A small-molecule ligand and the protein it binds are described below.
Small molecule (SMILES): N[C@@H](CCS(=O)(=O)O)C(=O)O

Binding-site contacts:
Ligand atom O1S contacts residue ILE104 of chain 1.B at 4.4 Å.
Ligand atom N contacts residue LYS154 of chain 1.B at 4.1 Å.
Ligand atom S contacts residue GLY106 of chain 1.B at 3.3 Å (h-bond).
Ligand atom C contacts residue THR178 of chain 1.B at 3.8 Å.
Ligand atom CA contacts residue LYS154 of chain 1.B at 3.7 Å.
Ligand atom O2S contacts residue GLY106 of chain 1.B at 4.4 Å.
Ligand atom CG contacts residue ASP16 of chain 1.B at 3.4 Å.
Ligand atom OXT contacts residue THR178 of chain 1.B at 3.4 Å (h-bond).
Ligand atom CB contacts residue GLY106 of chain 1.B at 3.5 Å.
Ligand atom O3S contacts residue SER105 of chain 1.B at 1.9 Å (h-bond).
Ligand atom N contacts residue GLY106 of chain 1.B at 3.8 Å.
Ligand atom S contacts residue ASP16 of chain 1.B at 3.6 Å.
Ligand atom S contacts residue ASP18 of chain 1.B at 3.4 Å (salt-bridge).
Ligand atom O2S contacts residue SER105 of chain 1.B at 4.3 Å.
Ligand atom CB contacts residue LYS154 of chain 1.B at 4.2 Å.
Ligand atom CG contacts residue GLY106 of chain 1.B at 3.0 Å.
Ligand atom CG contacts residue SER105 of chain 1.B at 4.0 Å.
Ligand atom C contacts residue PHE54 of chain 1.B at 4.2 Å (hydrophobic).
Ligand atom O1S contacts residue SER105 of chain 1.B at 3.4 Å (h-bond).
Ligand atom CA contacts residue PHE54 of chain 1.B at 4.3 Å (hydrophobic).
Ligand atom N contacts residue THR178 of chain 1.B at 4.0 Å.
Ligand atom CA contacts residue GLY106 of chain 1.B at 4.3 Å.
Ligand atom O2S contacts residue ASP18 of chain 1.B at 2.2 Å (salt-bridge).
Ligand atom O1S contacts residue ASP16 of chain 1.B at 2.6 Å (salt-bridge).
Ligand atom O1S contacts residue VAL17 of chain 1.B at 3.2 Å (h-bond).
Ligand atom S contacts residue GLY107 of chain 1.B at 3.7 Å.
Ligand atom O1S contacts residue GLY106 of chain 1.B at 4.4 Å.
Ligand atom CA contacts residue THR178 of chain 1.B at 3.6 Å.
Ligand atom O2S contacts residue GLY107 of chain 1.B at 4.0 Å.
Ligand atom N contacts residue PHE54 of chain 1.B at 3.4 Å.
Ligand atom O3S contacts residue GLY107 of chain 1.B at 2.2 Å (h-bond).
Ligand atom O3S contacts residue ASP18 of chain 1.B at 3.7 Å.
Ligand atom CG contacts residue GLY107 of chain 1.B at 4.3 Å.
Ligand atom S contacts residue SER105 of chain 1.B at 3.2 Å (h-bond).
Ligand atom O3S contacts residue GLY106 of chain 1.B at 2.6 Å (h-bond).
Ligand atom CG contacts residue LYS154 of chain 1.B at 3.5 Å.
Ligand atom O1S contacts residue ASP18 of chain 1.B at 2.5 Å (salt-bridge).
Ligand atom O contacts residue PHE54 of chain 1.B at 3.3 Å.

Sequence of chain 1.B:
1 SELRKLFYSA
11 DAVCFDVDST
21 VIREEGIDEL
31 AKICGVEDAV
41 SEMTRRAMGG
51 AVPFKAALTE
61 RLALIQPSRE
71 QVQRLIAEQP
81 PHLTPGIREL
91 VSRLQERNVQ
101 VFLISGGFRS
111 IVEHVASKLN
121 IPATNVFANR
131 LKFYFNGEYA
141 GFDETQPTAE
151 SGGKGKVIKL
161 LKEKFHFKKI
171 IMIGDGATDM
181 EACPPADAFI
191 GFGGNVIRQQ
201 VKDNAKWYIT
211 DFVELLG